This small molecule binds to this protein.
Small molecule (SMILES): Cc1cn([C@H]2C[C@H](O[P](=O)(O)OC[C@H]3O[C@@H](n4ccc(N)nc4=O)C[C@@H]3O[P](=O)(O)OC[C@H]3O[C@@H](n4cnc5c(=O)[nH]c(N)nc54)C[C@@H]3O[P](=O)(O)OC[C@H]3O[C@@H](n4cnc5c4NC=NC5N)C[C@@H]3O[P](=O)(O)OC[C@H]3O[C@@H](n4cnc5c4NC=NC5N)C[C@@H]3O)[C@@H](COP(=O)=O)O2)c(=O)[nH]c1=O

Sequence of chain 3.A:
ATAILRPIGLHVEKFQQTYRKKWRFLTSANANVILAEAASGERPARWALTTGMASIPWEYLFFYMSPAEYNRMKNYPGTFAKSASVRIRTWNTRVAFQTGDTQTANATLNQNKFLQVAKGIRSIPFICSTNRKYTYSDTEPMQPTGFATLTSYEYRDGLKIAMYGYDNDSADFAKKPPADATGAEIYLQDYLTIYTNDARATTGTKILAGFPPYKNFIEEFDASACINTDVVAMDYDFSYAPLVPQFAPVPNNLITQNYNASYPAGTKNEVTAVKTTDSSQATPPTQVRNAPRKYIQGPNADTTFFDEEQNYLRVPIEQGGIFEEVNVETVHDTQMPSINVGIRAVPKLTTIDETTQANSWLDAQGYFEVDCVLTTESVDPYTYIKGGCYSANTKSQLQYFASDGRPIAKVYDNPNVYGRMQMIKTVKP

Binding-site contacts:
Ligand atom C4' contacts residue PHE238 of chain 3.A at 3.7 Å (hydrophobic).
Ligand atom N9 contacts residue DG3 of chain 3.C at 3.6 Å.
Ligand atom C4' contacts residue ASP237 of chain 3.A at 3.5 Å.
Ligand atom N7 contacts residue DG3 of chain 3.C at 3.8 Å.
Ligand atom C4 contacts residue VAL331 of chain 3.A at 3.5 Å (hydrophobic).
Ligand atom O3' contacts residue SER239 of chain 3.A at 3.6 Å.
Ligand atom C5 contacts residue TYR240 of chain 3.A at 3.7 Å (hydrophobic).
Ligand atom N3 contacts residue TYR240 of chain 3.A at 3.7 Å.
Ligand atom OP2 contacts residue HIS332 of chain 3.A at 2.9 Å (h-bond).
Ligand atom C1' contacts residue SER239 of chain 3.A at 3.2 Å.
Ligand atom N4 contacts residue GLU324 of chain 3.A at 3.8 Å.
Ligand atom C4 contacts residue DG3 of chain 3.C at 3.5 Å.
Ligand atom C2 contacts residue TYR240 of chain 3.A at 3.6 Å (hydrophobic).
Ligand atom C4 contacts residue TYR240 of chain 3.A at 3.7 Å (hydrophobic).
Ligand atom N4 contacts residue PHE323 of chain 3.A at 3.1 Å (h-bond).
Ligand atom N7 contacts residue DG4 of chain 3.C at 3.8 Å.
Ligand atom C5 contacts residue VAL331 of chain 3.A at 3.5 Å (hydrophobic).
Ligand atom N1 contacts residue DG3 of chain 3.C at 3.5 Å.
Ligand atom C2' contacts residue THR330 of chain 3.A at 3.5 Å.
Ligand atom O4' contacts residue DG3 of chain 3.C at 3.2 Å (h-bond).
Ligand atom N4 contacts residue GLU329 of chain 3.A at 3.2 Å (salt-bridge).
Ligand atom O6 contacts residue DG4 of chain 3.C at 3.5 Å (h-bond).
Ligand atom C8 contacts residue DG3 of chain 3.C at 3.6 Å.
Ligand atom C6 contacts residue TYR240 of chain 3.A at 3.6 Å (hydrophobic).
Ligand atom C6 contacts residue DG3 of chain 3.C at 3.5 Å.
Ligand atom C1' contacts residue DG3 of chain 3.C at 3.7 Å.
Ligand atom O6 contacts residue DG3 of chain 3.C at 3.5 Å.
Ligand atom C5' contacts residue PHE238 of chain 3.A at 3.1 Å (hydrophobic).
Ligand atom O4' contacts residue SER239 of chain 3.A at 3.3 Å (h-bond).
Ligand atom O4' contacts residue ASP237 of chain 3.A at 3.0 Å (salt-bridge).
Ligand atom OP2 contacts residue THR330 of chain 3.A at 2.7 Å (h-bond).
Ligand atom N2 contacts residue DG3 of chain 3.C at 3.5 Å (h-bond).
Ligand atom N1 contacts residue TYR240 of chain 3.A at 3.6 Å.
Ligand atom O3' contacts residue ASP237 of chain 3.A at 3.6 Å.
Ligand atom N3 contacts residue DG3 of chain 3.C at 3.4 Å.
Ligand atom C2 contacts residue DG3 of chain 3.C at 3.4 Å.
Ligand atom O5' contacts residue SER239 of chain 3.A at 3.0 Å (h-bond).
Ligand atom C5' contacts residue SER239 of chain 3.A at 3.3 Å.
Ligand atom C5 contacts residue DG3 of chain 3.C at 3.4 Å.
Ligand atom N4 contacts residue VAL331 of chain 3.A at 3.5 Å.